Sequence of chain 1.B:
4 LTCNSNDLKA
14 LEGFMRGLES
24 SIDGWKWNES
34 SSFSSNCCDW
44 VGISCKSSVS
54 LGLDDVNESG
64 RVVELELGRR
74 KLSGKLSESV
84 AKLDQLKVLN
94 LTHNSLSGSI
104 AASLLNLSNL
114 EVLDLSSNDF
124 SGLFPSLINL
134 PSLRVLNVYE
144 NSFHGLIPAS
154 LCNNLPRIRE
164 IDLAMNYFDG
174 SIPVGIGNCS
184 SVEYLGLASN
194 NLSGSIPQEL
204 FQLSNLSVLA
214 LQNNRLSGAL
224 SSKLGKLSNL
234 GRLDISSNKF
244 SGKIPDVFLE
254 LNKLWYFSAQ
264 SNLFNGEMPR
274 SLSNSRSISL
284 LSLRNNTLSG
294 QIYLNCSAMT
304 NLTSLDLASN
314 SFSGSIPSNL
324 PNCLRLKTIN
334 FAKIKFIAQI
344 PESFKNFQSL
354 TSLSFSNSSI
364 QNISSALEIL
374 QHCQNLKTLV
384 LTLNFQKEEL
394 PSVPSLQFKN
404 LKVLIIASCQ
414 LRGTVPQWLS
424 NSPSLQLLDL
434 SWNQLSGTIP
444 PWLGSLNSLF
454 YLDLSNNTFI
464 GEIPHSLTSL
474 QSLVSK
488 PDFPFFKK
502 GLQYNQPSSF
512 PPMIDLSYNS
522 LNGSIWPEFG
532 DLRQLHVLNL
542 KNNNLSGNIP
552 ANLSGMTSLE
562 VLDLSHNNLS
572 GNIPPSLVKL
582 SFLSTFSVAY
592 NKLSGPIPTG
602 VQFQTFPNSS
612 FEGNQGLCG

Binding-site contacts:
Ligand atom C4 contacts residue ASN365 of chain 1.B at 4.2 Å.
Ligand atom C2 contacts residue GLN342 of chain 1.B at 4.2 Å.
Ligand atom O5 contacts residue SER368 of chain 1.B at 3.3 Å.
Ligand atom O6 contacts residue GLN342 of chain 1.B at 3.9 Å.
Ligand atom N2 contacts residue ASN365 of chain 1.B at 2.8 Å (h-bond).
Ligand atom C6 contacts residue SER368 of chain 1.B at 3.5 Å.
Ligand atom C1 contacts residue SER368 of chain 1.B at 3.7 Å.
Ligand atom O6 contacts residue SER368 of chain 1.B at 4.0 Å.
Ligand atom O5 contacts residue GLN342 of chain 1.B at 3.2 Å (h-bond).
Ligand atom C1 contacts residue GLN342 of chain 1.B at 3.7 Å.
Ligand atom O7 contacts residue ASN365 of chain 1.B at 3.4 Å (h-bond).
Ligand atom C5 contacts residue GLN342 of chain 1.B at 4.3 Å.
Ligand atom C6 contacts residue GLN342 of chain 1.B at 4.5 Å.
Ligand atom C5 contacts residue ASN365 of chain 1.B at 3.7 Å.
Ligand atom C7 contacts residue ASN365 of chain 1.B at 3.3 Å.
Ligand atom C1 contacts residue ASN365 of chain 1.B at 1.4 Å.
Ligand atom O7 contacts residue GLN342 of chain 1.B at 4.3 Å.
Ligand atom O5 contacts residue ASN365 of chain 1.B at 2.4 Å (h-bond).
Ligand atom C2 contacts residue ASN365 of chain 1.B at 2.3 Å.
Ligand atom C5 contacts residue SER368 of chain 1.B at 3.8 Å.
Ligand atom C3 contacts residue ASN365 of chain 1.B at 3.7 Å.

A protein and the small-molecule ligand that binds it are described below.
Small molecule (SMILES): CC(=O)N[C@@H]1[C@@H](O)[C@H](O)[C@@H](CO)O[C@H]1O